Binding-site contacts:
Ligand atom C11 contacts residue ALA220 of chain 1.A at 3.7 Å (hydrophobic).
Ligand atom C14 contacts residue GLU217 of chain 1.A at 4.2 Å.
Ligand atom C8 contacts residue VAL106 of chain 1.A at 4.0 Å (hydrophobic).
Ligand atom F16 contacts residue TYR107 of chain 1.A at 2.9 Å.
Ligand atom C14 contacts residue TYR107 of chain 1.A at 3.9 Å (hydrophobic).
Ligand atom C12 contacts residue ALA220 of chain 1.A at 3.6 Å (hydrophobic).
Ligand atom C10 contacts residue ALA220 of chain 1.A at 4.0 Å (hydrophobic).
Ligand atom F16 contacts residue ILE230 of chain 1.A at 3.7 Å.
Ligand atom C14 contacts residue ALA220 of chain 1.A at 4.0 Å (hydrophobic).
Ligand atom C1 contacts residue GLN252 of chain 1.A at 4.1 Å.
Ligand atom F15 contacts residue TYR107 of chain 1.A at 3.9 Å.
Ligand atom C13 contacts residue ILE230 of chain 1.A at 3.7 Å (hydrophobic).
Ligand atom C4 contacts residue GLU217 of chain 1.A at 3.8 Å.
Ligand atom C4 contacts residue GLN221 of chain 1.A at 4.1 Å.
Ligand atom N7 contacts residue VAL106 of chain 1.A at 3.7 Å.
Ligand atom F15 contacts residue GLU217 of chain 1.A at 3.3 Å.
Ligand atom F17 contacts residue ALA220 of chain 1.A at 3.4 Å.
Ligand atom N19 contacts residue VAL106 of chain 1.A at 3.8 Å.
Ligand atom C12 contacts residue ILE230 of chain 1.A at 4.2 Å (hydrophobic).
Ligand atom N20 contacts residue CYS227 of chain 1.A at 3.0 Å (h-bond).
Ligand atom N20 contacts residue GLU103 of chain 1.A at 3.2 Å (salt-bridge).
Ligand atom C8 contacts residue ALA220 of chain 1.A at 4.1 Å (hydrophobic).
Ligand atom F17 contacts residue VAL216 of chain 1.A at 3.8 Å.
Ligand atom N20 contacts residue VAL106 of chain 1.A at 3.9 Å.
Ligand atom C8 contacts residue CYS227 of chain 1.A at 4.2 Å (hydrophobic).
Ligand atom N19 contacts residue GLU103 of chain 1.A at 2.9 Å (salt-bridge).
Ligand atom C18 contacts residue GLU103 of chain 1.A at 3.7 Å.
Ligand atom C9 contacts residue ALA220 of chain 1.A at 4.2 Å (hydrophobic).
Ligand atom F15 contacts residue GLN252 of chain 1.A at 3.5 Å.
Ligand atom C11 contacts residue GLU217 of chain 1.A at 3.9 Å.
Ligand atom C18 contacts residue VAL106 of chain 1.A at 3.7 Å (hydrophobic).
Ligand atom F17 contacts residue ILE230 of chain 1.A at 3.5 Å.
Ligand atom C11 contacts residue GLN252 of chain 1.A at 4.3 Å.
Ligand atom C14 contacts residue ILE230 of chain 1.A at 4.0 Å (hydrophobic).
Ligand atom C13 contacts residue VAL106 of chain 1.A at 3.7 Å (hydrophobic).
Ligand atom N7 contacts residue CYS227 of chain 1.A at 3.5 Å.
Ligand atom F17 contacts residue GLU217 of chain 1.A at 3.4 Å.
Ligand atom C13 contacts residue ALA220 of chain 1.A at 3.8 Å (hydrophobic).
Ligand atom C18 contacts residue CYS227 of chain 1.A at 3.9 Å (hydrophobic).
Ligand atom C5 contacts residue GLU217 of chain 1.A at 3.6 Å.

This small molecule binds to this protein.
Small molecule (SMILES): [H]/N=C(/N)Nc1cc(C2CCNCC2)cc(C(F)(F)F)c1

Sequence of chain 1.A:
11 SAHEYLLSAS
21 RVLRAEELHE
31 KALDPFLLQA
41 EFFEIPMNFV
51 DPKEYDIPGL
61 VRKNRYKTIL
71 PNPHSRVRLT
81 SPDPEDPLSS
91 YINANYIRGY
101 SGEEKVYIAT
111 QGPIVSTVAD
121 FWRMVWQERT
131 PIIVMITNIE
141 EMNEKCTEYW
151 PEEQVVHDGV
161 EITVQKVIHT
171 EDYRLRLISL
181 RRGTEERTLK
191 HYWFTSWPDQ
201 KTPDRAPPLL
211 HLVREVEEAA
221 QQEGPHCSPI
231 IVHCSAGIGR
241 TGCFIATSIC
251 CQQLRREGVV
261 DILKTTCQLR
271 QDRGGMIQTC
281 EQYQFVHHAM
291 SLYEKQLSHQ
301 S